The small molecule below binds the protein below.
Small molecule (SMILES): N[C@@H](Cc1c[nH]c2ccccc12)C(=O)O

Binding-site contacts:
Ligand atom CD1 contacts residue PHE153 of chain 1.B at 3.1 Å (hydrophobic).
Ligand atom NE1 contacts residue HEM1 of chain 1.G at 3.9 Å.
Ligand atom CD2 contacts residue CYN1 of chain 1.H at 3.9 Å.
Ligand atom CD2 contacts residue SER253 of chain 1.B at 3.9 Å.
Ligand atom CA contacts residue CYN1 of chain 1.H at 3.8 Å.
Ligand atom CA contacts residue THR369 of chain 1.B at 3.2 Å.
Ligand atom CE2 contacts residue CYN1 of chain 1.H at 3.8 Å.
Ligand atom NE1 contacts residue PHE153 of chain 1.B at 3.0 Å.
Ligand atom O contacts residue ARG221 of chain 1.B at 2.6 Å (salt-bridge).
Ligand atom CE3 contacts residue SER253 of chain 1.B at 3.6 Å.
Ligand atom O contacts residue PHE216 of chain 1.B at 3.2 Å.
Ligand atom C contacts residue HEM1 of chain 1.G at 3.9 Å.
Ligand atom CG contacts residue CYN1 of chain 1.H at 3.5 Å.
Ligand atom O contacts residue ILE344 of chain 1.B at 3.7 Å.
Ligand atom CE3 contacts residue GLY252 of chain 1.B at 3.4 Å.
Ligand atom CZ3 contacts residue GLY252 of chain 1.B at 3.5 Å.
Ligand atom CZ3 contacts residue SER253 of chain 1.B at 3.4 Å.
Ligand atom C contacts residue ARG221 of chain 1.B at 3.4 Å.
Ligand atom CD1 contacts residue HEM1 of chain 1.G at 3.6 Å.
Ligand atom OXT contacts residue HEM1 of chain 1.G at 3.4 Å.
Ligand atom OXT contacts residue GLY368 of chain 1.B at 3.5 Å.
Ligand atom C contacts residue THR369 of chain 1.B at 3.4 Å.
Ligand atom CA contacts residue HEM1 of chain 1.G at 3.7 Å.
Ligand atom OXT contacts residue THR369 of chain 1.B at 3.0 Å (h-bond).
Ligand atom OXT contacts residue ARG221 of chain 1.B at 2.9 Å (salt-bridge).
Ligand atom CZ2 contacts residue TYR116 of chain 1.B at 3.6 Å (hydrophobic).
Ligand atom O contacts residue THR369 of chain 1.B at 3.9 Å.
Ligand atom O contacts residue HEM1 of chain 1.G at 3.8 Å.
Ligand atom N contacts residue CYN1 of chain 1.H at 3.1 Å (h-bond).
Ligand atom N contacts residue THR369 of chain 1.B at 2.6 Å (h-bond).
Ligand atom CE3 contacts residue LEU224 of chain 1.B at 3.8 Å (hydrophobic).
Ligand atom N contacts residue HEM1 of chain 1.G at 3.0 Å (h-bond).
Ligand atom CG contacts residue PHE153 of chain 1.B at 3.5 Å (hydrophobic).
Ligand atom N contacts residue SER253 of chain 1.B at 3.8 Å.
Ligand atom CD2 contacts residue PHE153 of chain 1.B at 3.6 Å (hydrophobic).
Ligand atom NE1 contacts residue CYN1 of chain 1.H at 3.5 Å (h-bond).
Ligand atom CE2 contacts residue PHE153 of chain 1.B at 3.3 Å (hydrophobic).
Ligand atom CB contacts residue THR369 of chain 1.B at 3.3 Å.
Ligand atom CH2 contacts residue TYR116 of chain 1.B at 3.7 Å (hydrophobic).
Ligand atom CD1 contacts residue CYN1 of chain 1.H at 3.4 Å.

Sequence of chain 1.B:
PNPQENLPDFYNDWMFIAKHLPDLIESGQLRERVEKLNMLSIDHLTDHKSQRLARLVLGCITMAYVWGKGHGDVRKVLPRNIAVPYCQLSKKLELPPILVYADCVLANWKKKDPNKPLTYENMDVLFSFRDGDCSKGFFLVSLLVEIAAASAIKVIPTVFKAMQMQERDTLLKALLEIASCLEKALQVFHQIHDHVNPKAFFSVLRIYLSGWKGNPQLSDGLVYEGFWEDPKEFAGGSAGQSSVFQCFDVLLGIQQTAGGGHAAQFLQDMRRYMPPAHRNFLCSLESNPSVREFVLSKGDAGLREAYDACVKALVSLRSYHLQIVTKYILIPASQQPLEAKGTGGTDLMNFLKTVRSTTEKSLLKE